Binding-site contacts:
Ligand atom C2 contacts residue ASN343 of chain 1.A at 2.5 Å.
Ligand atom C1 contacts residue ASN343 of chain 1.A at 1.4 Å.
Ligand atom C7 contacts residue ASN343 of chain 1.A at 4.1 Å.
Ligand atom O6 contacts residue SER371 of chain 1.A at 3.1 Å (h-bond).
Ligand atom C8 contacts residue PHE338 of chain 1.A at 3.8 Å (hydrophobic).
Ligand atom C3 contacts residue ASN343 of chain 1.A at 3.8 Å.
Ligand atom C5 contacts residue ASN343 of chain 1.A at 3.6 Å.
Ligand atom C8 contacts residue GLY339 of chain 1.A at 3.4 Å.
Ligand atom C7 contacts residue GLY339 of chain 1.A at 4.5 Å.
Ligand atom C4 contacts residue ASN343 of chain 1.A at 4.2 Å.
Ligand atom C8 contacts residue VAL367 of chain 1.A at 4.5 Å (hydrophobic).
Ligand atom N2 contacts residue ASN343 of chain 1.A at 2.9 Å (h-bond).
Ligand atom O5 contacts residue ASN343 of chain 1.A at 2.4 Å (h-bond).

Sequence of chain 1.A:
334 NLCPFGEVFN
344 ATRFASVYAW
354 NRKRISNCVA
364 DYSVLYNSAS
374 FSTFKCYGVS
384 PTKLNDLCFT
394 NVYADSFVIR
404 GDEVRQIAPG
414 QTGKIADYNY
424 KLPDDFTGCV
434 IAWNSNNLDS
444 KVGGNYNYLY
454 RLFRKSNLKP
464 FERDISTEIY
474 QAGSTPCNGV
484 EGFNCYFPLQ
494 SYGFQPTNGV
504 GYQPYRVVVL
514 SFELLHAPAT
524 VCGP

This protein binds this small molecule.
Small molecule (SMILES): CC(=O)N[C@H]1[C@H](O[C@H]2[C@H](O)[C@@H](NC(C)=O)CO[C@@H]2CO)O[C@H](CO)[C@@H](O)[C@@H]1O